A small-molecule ligand and the protein it binds are described below.
Small molecule (SMILES): NCC(=O)N[C@@H]1O[C@H](COP(=O)([O-])[O-])[C@@H](O)[C@H]1O

Binding-site contacts:
Ligand atom N24 contacts residue LEU85 of chain 1.B at 3.6 Å.
Ligand atom O8 contacts residue GLU173 of chain 1.B at 2.3 Å (salt-bridge).
Ligand atom C21 contacts residue KEU1 of chain 1.G at 3.0 Å.
Ligand atom C3 contacts residue ILE107 of chain 1.B at 3.6 Å (hydrophobic).
Ligand atom N19 contacts residue KEU1 of chain 1.G at 3.6 Å.
Ligand atom P15 contacts residue SER12 of chain 1.B at 3.6 Å.
Ligand atom C21 contacts residue ILE107 of chain 1.B at 3.5 Å (hydrophobic).
Ligand atom O18 contacts residue GLY11 of chain 1.B at 2.7 Å (h-bond).
Ligand atom N19 contacts residue GLY87 of chain 1.B at 3.3 Å (h-bond).
Ligand atom O22 contacts residue KEU1 of chain 1.G at 2.3 Å.
Ligand atom O8 contacts residue ILE107 of chain 1.B at 3.6 Å (h-bond).
Ligand atom O17 contacts residue SER12 of chain 1.B at 2.6 Å (h-bond).
Ligand atom C23 contacts residue KEU1 of chain 1.G at 3.0 Å.
Ligand atom N24 contacts residue KEU1 of chain 1.G at 3.2 Å.
Ligand atom O16 contacts residue SER12 of chain 1.B at 3.5 Å (h-bond).
Ligand atom C1 contacts residue GLU173 of chain 1.B at 3.5 Å.
Ligand atom O22 contacts residue MET89 of chain 1.B at 2.6 Å.
Ligand atom O8 contacts residue PRO109 of chain 1.B at 2.9 Å.
Ligand atom C23 contacts residue LEU85 of chain 1.B at 3.5 Å (hydrophobic).
Ligand atom O6 contacts residue GLU173 of chain 1.B at 2.5 Å (salt-bridge).
Ligand atom C23 contacts residue ASN106 of chain 1.B at 2.5 Å.
Ligand atom O17 contacts residue LYS170 of chain 1.B at 3.0 Å (salt-bridge).
Ligand atom O4 contacts residue GLY87 of chain 1.B at 3.5 Å.
Ligand atom C2 contacts residue GLU173 of chain 1.B at 3.2 Å.
Ligand atom C21 contacts residue PHE88 of chain 1.B at 3.6 Å (hydrophobic).
Ligand atom C23 contacts residue GLY87 of chain 1.B at 3.3 Å.
Ligand atom C23 contacts residue ILE107 of chain 1.B at 3.2 Å (hydrophobic).
Ligand atom O22 contacts residue GLY87 of chain 1.B at 3.1 Å.
Ligand atom N19 contacts residue ILE107 of chain 1.B at 2.8 Å (h-bond).
Ligand atom O18 contacts residue THR10 of chain 1.B at 3.3 Å (h-bond).
Ligand atom N24 contacts residue ASN106 of chain 1.B at 2.7 Å (h-bond).
Ligand atom C10 contacts residue GLY87 of chain 1.B at 3.6 Å.
Ligand atom N24 contacts residue PHE88 of chain 1.B at 2.9 Å (h-bond).
Ligand atom O17 contacts residue THR10 of chain 1.B at 3.5 Å.
Ligand atom O16 contacts residue ASN13 of chain 1.B at 3.0 Å (h-bond).
Ligand atom O17 contacts residue GLY11 of chain 1.B at 3.6 Å (h-bond).
Ligand atom C21 contacts residue GLY87 of chain 1.B at 2.6 Å.
Ligand atom P15 contacts residue GLY11 of chain 1.B at 3.6 Å.
Ligand atom O12 contacts residue LYS170 of chain 1.B at 3.5 Å (salt-bridge).
Ligand atom O6 contacts residue LYS170 of chain 1.B at 3.5 Å.

Sequence of chain 1.B:
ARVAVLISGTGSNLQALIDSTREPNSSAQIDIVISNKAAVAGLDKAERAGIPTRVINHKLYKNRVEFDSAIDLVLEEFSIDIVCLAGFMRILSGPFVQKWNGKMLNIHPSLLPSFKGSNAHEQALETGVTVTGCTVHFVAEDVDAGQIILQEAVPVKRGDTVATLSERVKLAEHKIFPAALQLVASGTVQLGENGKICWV